Binding-site contacts:
Ligand atom N2 contacts residue ARG359 of chain 1.B at 3.8 Å.
Ligand atom C7 contacts residue THR361 of chain 1.B at 4.0 Å.
Ligand atom N2 contacts residue GLN362 of chain 1.B at 3.7 Å.
Ligand atom C contacts residue ARG359 of chain 1.B at 4.5 Å.
Ligand atom C6 contacts residue GLN362 of chain 1.B at 4.0 Å.
Ligand atom C8 contacts residue PHE358 of chain 1.B at 4.0 Å (hydrophobic).
Ligand atom C5 contacts residue GLN362 of chain 1.B at 4.4 Å.
Ligand atom C1 contacts residue GLN362 of chain 1.B at 3.7 Å.
Ligand atom C4 contacts residue GLN362 of chain 1.B at 4.2 Å.
Ligand atom C7 contacts residue ARG365 of chain 1.B at 3.9 Å.
Ligand atom C7 contacts residue PHE358 of chain 1.B at 3.9 Å (hydrophobic).
Ligand atom C8 contacts residue ARG365 of chain 1.B at 4.1 Å.
Ligand atom N1 contacts residue GLN362 of chain 1.B at 3.7 Å.
Ligand atom N2 contacts residue PHE358 of chain 1.B at 3.9 Å.
Ligand atom C9 contacts residue PHE175 of chain 1.B at 3.4 Å (hydrophobic).
Ligand atom C3 contacts residue GLN362 of chain 1.B at 3.7 Å.
Ligand atom C10 contacts residue PHE175 of chain 1.B at 3.9 Å (hydrophobic).
Ligand atom N contacts residue PHE358 of chain 1.B at 4.1 Å.
Ligand atom C9 contacts residue PHE358 of chain 1.B at 3.3 Å (hydrophobic).
Ligand atom C contacts residue GLN362 of chain 1.B at 3.5 Å.
Ligand atom C8 contacts residue THR361 of chain 1.B at 3.8 Å.
Ligand atom C10 contacts residue PHE358 of chain 1.B at 4.0 Å (hydrophobic).
Ligand atom C8 contacts residue PHE175 of chain 1.B at 3.7 Å (hydrophobic).
Ligand atom C contacts residue PHE358 of chain 1.B at 4.2 Å (hydrophobic).
Ligand atom C2 contacts residue GLN362 of chain 1.B at 3.3 Å.
Ligand atom C7 contacts residue GLN362 of chain 1.B at 4.3 Å.

The protein below binds the small molecule below.
Small molecule (SMILES): N#Cc1cc(N)ccc1-n1cccc1

Sequence of chain 1.B:
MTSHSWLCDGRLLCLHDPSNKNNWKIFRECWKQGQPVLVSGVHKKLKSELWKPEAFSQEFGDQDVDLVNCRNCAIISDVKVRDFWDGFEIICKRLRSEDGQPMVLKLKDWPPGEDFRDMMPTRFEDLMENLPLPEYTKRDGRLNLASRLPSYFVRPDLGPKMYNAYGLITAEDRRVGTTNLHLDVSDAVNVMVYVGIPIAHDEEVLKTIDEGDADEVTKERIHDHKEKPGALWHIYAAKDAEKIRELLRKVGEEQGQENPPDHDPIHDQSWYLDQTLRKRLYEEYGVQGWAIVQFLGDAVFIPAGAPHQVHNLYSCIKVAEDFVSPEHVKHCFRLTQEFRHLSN